Binding-site contacts:
Ligand atom O contacts residue THR235 of chain 6.U at 3.1 Å (h-bond).
Ligand atom CG2 contacts residue PHE278 of chain 6.U at 3.7 Å (hydrophobic).
Ligand atom CG2 contacts residue HIS277 of chain 6.U at 3.3 Å.
Ligand atom O contacts residue TYR94 of chain 6.U at 2.9 Å.
Ligand atom CG2 contacts residue GLU236 of chain 6.U at 3.3 Å.
Ligand atom N contacts residue TYR273 of chain 6.U at 3.9 Å.
Ligand atom CG1 contacts residue VAL280 of chain 6.U at 4.0 Å (hydrophobic).
Ligand atom C contacts residue THR235 of chain 6.U at 3.6 Å.
Ligand atom O contacts residue ASN281 of chain 6.U at 2.6 Å (h-bond).
Ligand atom CG2 contacts residue LEU286 of chain 6.U at 3.7 Å (hydrophobic).
Ligand atom CD contacts residue TYR273 of chain 6.U at 3.3 Å (hydrophobic).
Ligand atom CD1 contacts residue TYR91 of chain 6.U at 3.9 Å (hydrophobic).
Ligand atom CD contacts residue HIS277 of chain 6.U at 3.9 Å.
Ligand atom CG contacts residue TYR273 of chain 6.U at 3.6 Å (hydrophobic).
Ligand atom C contacts residue THR235 of chain 6.U at 3.6 Å.
Ligand atom C contacts residue ASN227 of chain 6.U at 3.5 Å.
Ligand atom O contacts residue THR235 of chain 6.U at 3.0 Å (h-bond).
Ligand atom C contacts residue LEU286 of chain 6.U at 3.8 Å (hydrophobic).
Ligand atom N contacts residue THR235 of chain 6.U at 3.9 Å.
Ligand atom CB contacts residue TYR238 of chain 6.U at 3.6 Å (hydrophobic).
Ligand atom C contacts residue TYR94 of chain 6.U at 4.0 Å (hydrophobic).
Ligand atom CG contacts residue ASP233 of chain 6.U at 3.0 Å.
Ligand atom CA contacts residue THR235 of chain 6.U at 3.6 Å.
Ligand atom CB contacts residue ASP233 of chain 6.U at 3.0 Å.
Ligand atom O contacts residue LEU286 of chain 6.U at 3.2 Å.
Ligand atom N contacts residue ASN227 of chain 6.U at 3.0 Å (h-bond).
Ligand atom N contacts residue THR235 of chain 6.U at 3.5 Å (h-bond).
Ligand atom O contacts residue ASN227 of chain 6.U at 3.6 Å.
Ligand atom CG contacts residue HIS277 of chain 6.U at 3.8 Å.
Ligand atom CG contacts residue LYS234 of chain 6.U at 3.3 Å.
Ligand atom CB contacts residue LEU286 of chain 6.U at 3.9 Å (hydrophobic).
Ligand atom O contacts residue HIS277 of chain 6.U at 3.4 Å.
Ligand atom C contacts residue ASN281 of chain 6.U at 3.8 Å.
Ligand atom CG2 contacts residue ASN281 of chain 6.U at 3.6 Å.
Ligand atom CD1 contacts residue TYR94 of chain 6.U at 3.5 Å (hydrophobic).
Ligand atom CA contacts residue ASN227 of chain 6.U at 3.7 Å.
Ligand atom C contacts residue THR235 of chain 6.U at 3.6 Å.
Ligand atom CB contacts residue HIS277 of chain 6.U at 3.7 Å.
Ligand atom CG1 contacts residue TYR94 of chain 6.U at 3.8 Å (hydrophobic).
Ligand atom O contacts residue LYS234 of chain 6.U at 3.6 Å.

Sequence of chain 6.U:
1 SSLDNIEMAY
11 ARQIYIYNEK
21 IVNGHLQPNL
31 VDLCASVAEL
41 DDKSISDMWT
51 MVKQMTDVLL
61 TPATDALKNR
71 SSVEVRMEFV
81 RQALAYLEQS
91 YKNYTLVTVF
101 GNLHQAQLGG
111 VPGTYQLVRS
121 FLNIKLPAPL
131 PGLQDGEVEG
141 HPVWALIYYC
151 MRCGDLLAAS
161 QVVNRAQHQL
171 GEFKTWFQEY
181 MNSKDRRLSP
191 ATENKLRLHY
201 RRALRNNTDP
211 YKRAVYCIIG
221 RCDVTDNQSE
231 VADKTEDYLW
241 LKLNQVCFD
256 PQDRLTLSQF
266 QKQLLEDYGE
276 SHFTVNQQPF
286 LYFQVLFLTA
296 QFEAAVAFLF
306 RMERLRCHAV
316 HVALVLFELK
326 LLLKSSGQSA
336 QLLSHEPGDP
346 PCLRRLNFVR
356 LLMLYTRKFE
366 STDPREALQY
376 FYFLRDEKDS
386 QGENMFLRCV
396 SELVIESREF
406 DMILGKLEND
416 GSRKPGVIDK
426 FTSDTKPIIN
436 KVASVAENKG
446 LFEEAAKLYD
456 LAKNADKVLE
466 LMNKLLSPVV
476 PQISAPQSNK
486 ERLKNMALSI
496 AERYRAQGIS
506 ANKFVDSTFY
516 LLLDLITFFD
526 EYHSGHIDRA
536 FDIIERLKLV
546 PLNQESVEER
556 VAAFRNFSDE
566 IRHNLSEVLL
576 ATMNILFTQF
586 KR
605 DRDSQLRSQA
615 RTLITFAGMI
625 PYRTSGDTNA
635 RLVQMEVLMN

A small-molecule ligand and the protein it binds are described below.
Small molecule (SMILES): CC[C@H](C)[C@H](NC(=O)[C@H](CO)NC(=O)[C@H](CCCN=C(N)N)NC(=O)[C@@H](NC(=O)[C@@H]1CCCN1C(=O)[C@@H]1CCCN1C(=O)[C@H](C)N)C(C)C)C(=O)N[C@H](C=O)Cc1ccc(O)cc1